This small molecule binds to this protein.
Small molecule (SMILES): CC(=O)N[C@H]1[C@H](O[C@H]2[C@H](O)[C@@H](NC(C)=O)CO[C@@H]2CO)O[C@H](CO)[C@@H](O)[C@@H]1O

Sequence of chain 1.A:
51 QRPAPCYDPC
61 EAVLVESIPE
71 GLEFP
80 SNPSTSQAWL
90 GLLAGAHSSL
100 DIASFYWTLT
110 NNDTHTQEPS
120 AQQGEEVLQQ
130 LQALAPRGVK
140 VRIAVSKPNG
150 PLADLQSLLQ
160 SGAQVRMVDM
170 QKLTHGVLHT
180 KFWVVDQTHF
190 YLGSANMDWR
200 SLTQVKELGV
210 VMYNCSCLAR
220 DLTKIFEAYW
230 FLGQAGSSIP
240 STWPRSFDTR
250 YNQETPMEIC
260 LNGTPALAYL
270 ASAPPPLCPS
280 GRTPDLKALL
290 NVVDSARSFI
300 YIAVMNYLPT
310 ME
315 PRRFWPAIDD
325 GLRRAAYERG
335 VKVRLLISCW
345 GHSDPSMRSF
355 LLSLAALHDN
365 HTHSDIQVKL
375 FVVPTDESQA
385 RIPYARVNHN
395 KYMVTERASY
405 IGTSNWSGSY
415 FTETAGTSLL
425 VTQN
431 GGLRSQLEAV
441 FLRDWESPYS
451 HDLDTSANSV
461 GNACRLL

Binding-site contacts:
Ligand atom C3 contacts residue ALA62 of chain 1.A at 3.6 Å (hydrophobic).
Ligand atom C7 contacts residue ASN261 of chain 1.A at 3.4 Å.
Ligand atom C5 contacts residue ALA62 of chain 1.A at 4.2 Å (hydrophobic).
Ligand atom N2 contacts residue GLN436 of chain 1.A at 3.9 Å.
Ligand atom O7 contacts residue PRO82 of chain 1.A at 3.8 Å.
Ligand atom C3 contacts residue VAL63 of chain 1.A at 4.1 Å (hydrophobic).
Ligand atom O5 contacts residue ASN261 of chain 1.A at 2.4 Å (h-bond).
Ligand atom C1 contacts residue ASN261 of chain 1.A at 1.4 Å.
Ligand atom C6 contacts residue VAL63 of chain 1.A at 4.3 Å (hydrophobic).
Ligand atom O5 contacts residue GLU61 of chain 1.A at 3.6 Å.
Ligand atom O6 contacts residue ASN81 of chain 1.A at 3.9 Å.
Ligand atom C1 contacts residue ALA62 of chain 1.A at 3.6 Å (hydrophobic).
Ligand atom C2 contacts residue PRO82 of chain 1.A at 4.2 Å (hydrophobic).
Ligand atom C4 contacts residue PRO82 of chain 1.A at 4.2 Å (hydrophobic).
Ligand atom C3 contacts residue PRO82 of chain 1.A at 4.2 Å (hydrophobic).
Ligand atom O4 contacts residue VAL63 of chain 1.A at 3.2 Å.
Ligand atom C7 contacts residue VAL63 of chain 1.A at 4.0 Å (hydrophobic).
Ligand atom C7 contacts residue GLN436 of chain 1.A at 3.6 Å.
Ligand atom C8 contacts residue GLY432 of chain 1.A at 3.5 Å.
Ligand atom C8 contacts residue GLN436 of chain 1.A at 3.5 Å.
Ligand atom O3 contacts residue GLN436 of chain 1.A at 3.5 Å (h-bond).
Ligand atom O6 contacts residue GLU61 of chain 1.A at 4.2 Å.
Ligand atom C4 contacts residue VAL63 of chain 1.A at 3.9 Å (hydrophobic).
Ligand atom N2 contacts residue ALA62 of chain 1.A at 3.7 Å.
Ligand atom C4 contacts residue ASN261 of chain 1.A at 4.2 Å.
Ligand atom C2 contacts residue ALA62 of chain 1.A at 3.8 Å (hydrophobic).
Ligand atom C5 contacts residue VAL63 of chain 1.A at 3.7 Å (hydrophobic).
Ligand atom O6 contacts residue PRO82 of chain 1.A at 4.3 Å.
Ligand atom C5 contacts residue GLU61 of chain 1.A at 4.2 Å.
Ligand atom N2 contacts residue ASN261 of chain 1.A at 2.9 Å (h-bond).
Ligand atom C1 contacts residue GLU61 of chain 1.A at 4.3 Å.
Ligand atom C8 contacts residue LEU433 of chain 1.A at 3.7 Å (hydrophobic).
Ligand atom O7 contacts residue GLN436 of chain 1.A at 4.2 Å.
Ligand atom O3 contacts residue PRO82 of chain 1.A at 3.5 Å.
Ligand atom O7 contacts residue VAL63 of chain 1.A at 3.7 Å.
Ligand atom O7 contacts residue ASN261 of chain 1.A at 3.6 Å (h-bond).
Ligand atom C3 contacts residue ASN261 of chain 1.A at 3.8 Å.
Ligand atom C5 contacts residue ASN261 of chain 1.A at 3.7 Å.
Ligand atom C2 contacts residue ASN261 of chain 1.A at 2.4 Å.
Ligand atom C6 contacts residue GLU61 of chain 1.A at 3.3 Å.